Binding-site contacts:
Ligand atom C7 contacts residue PHE6 of chain 1.B at 3.9 Å (hydrophobic).
Ligand atom C2 contacts residue VAL52 of chain 1.B at 4.0 Å (hydrophobic).
Ligand atom O22 contacts residue VAL52 of chain 1.B at 3.9 Å.
Ligand atom O22 contacts residue VAL56 of chain 1.B at 3.4 Å (h-bond).
Ligand atom C27 contacts residue LYS53 of chain 1.B at 4.4 Å.
Ligand atom C2 contacts residue PHE6 of chain 1.B at 3.8 Å (hydrophobic).
Ligand atom O21 contacts residue GLU58 of chain 1.B at 3.8 Å.
Ligand atom C17 contacts residue GLU58 of chain 1.B at 4.1 Å.
Ligand atom C8 contacts residue PHE6 of chain 1.B at 4.2 Å (hydrophobic).
Ligand atom C17 contacts residue ARG57 of chain 1.B at 3.8 Å.
Ligand atom O21 contacts residue PHE6 of chain 1.B at 3.5 Å.
Ligand atom C9 contacts residue PHE22 of chain 1.B at 4.0 Å (hydrophobic).
Ligand atom O25 contacts residue VAL56 of chain 1.B at 4.3 Å.
Ligand atom C1 contacts residue PHE6 of chain 1.B at 3.5 Å (hydrophobic).
Ligand atom C2 contacts residue VAL56 of chain 1.B at 3.7 Å (hydrophobic).
Ligand atom C18 contacts residue VAL56 of chain 1.B at 3.6 Å (hydrophobic).
Ligand atom O31 contacts residue LYS53 of chain 1.B at 4.2 Å.
Ligand atom C26 contacts residue LYS53 of chain 1.B at 3.2 Å.
Ligand atom C3 contacts residue PHE6 of chain 1.B at 4.0 Å (hydrophobic).
Ligand atom C1 contacts residue VAL56 of chain 1.B at 4.3 Å (hydrophobic).
Ligand atom O25 contacts residue LYS53 of chain 1.B at 3.6 Å (salt-bridge).
Ligand atom O21 contacts residue ARG57 of chain 1.B at 4.2 Å.
Ligand atom C30 contacts residue LYS53 of chain 1.B at 3.8 Å.
Ligand atom C30 contacts residue VAL52 of chain 1.B at 4.2 Å (hydrophobic).
Ligand atom C6 contacts residue PHE22 of chain 1.B at 4.0 Å (hydrophobic).
Ligand atom C17 contacts residue VAL56 of chain 1.B at 3.8 Å (hydrophobic).
Ligand atom C7 contacts residue PHE22 of chain 1.B at 4.0 Å (hydrophobic).
Ligand atom C11 contacts residue PHE22 of chain 1.B at 4.0 Å (hydrophobic).
Ligand atom O12 contacts residue VAL52 of chain 1.B at 4.5 Å.
Ligand atom O22 contacts residue LYS53 of chain 1.B at 4.3 Å.
Ligand atom O32 contacts residue LYS53 of chain 1.B at 4.3 Å.
Ligand atom C8 contacts residue PHE22 of chain 1.B at 3.5 Å (hydrophobic).

Sequence of chain 1.B:
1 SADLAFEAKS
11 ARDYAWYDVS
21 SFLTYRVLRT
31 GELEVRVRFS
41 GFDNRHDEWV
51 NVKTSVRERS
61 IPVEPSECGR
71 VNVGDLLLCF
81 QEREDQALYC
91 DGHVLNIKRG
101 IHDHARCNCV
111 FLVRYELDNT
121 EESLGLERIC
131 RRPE

This small molecule binds to this protein.
Small molecule (SMILES): OC[C@H]1O[C@H](O[C@H]2[C@H](O)[C@@H](O)[C@H](OCCCCC3CCCCC3)O[C@@H]2CO)[C@H](O)[C@@H](O)[C@@H]1O